Sequence of chain 1.A:
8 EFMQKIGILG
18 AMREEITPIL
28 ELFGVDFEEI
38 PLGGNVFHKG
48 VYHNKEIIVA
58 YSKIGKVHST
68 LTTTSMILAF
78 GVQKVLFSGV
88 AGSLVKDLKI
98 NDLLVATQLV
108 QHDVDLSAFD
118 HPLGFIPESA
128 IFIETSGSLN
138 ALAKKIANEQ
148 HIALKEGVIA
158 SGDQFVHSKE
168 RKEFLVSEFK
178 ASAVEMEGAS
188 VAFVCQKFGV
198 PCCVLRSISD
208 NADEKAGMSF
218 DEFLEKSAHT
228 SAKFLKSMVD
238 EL

Binding-site contacts:
Ligand atom N6 contacts residue ASP207 of chain 2.A at 3.0 Å (salt-bridge).
Ligand atom C5 contacts residue PHE162 of chain 2.A at 3.4 Å (hydrophobic).
Ligand atom C2 contacts residue GLN161 of chain 2.A at 3.7 Å.
Ligand atom C3' contacts residue GLU184 of chain 2.A at 3.4 Å.
Ligand atom C8 contacts residue ALA88 of chain 2.A at 3.5 Å (hydrophobic).
Ligand atom N7 contacts residue ALA88 of chain 2.A at 3.6 Å.
Ligand atom C6 contacts residue VAL163 of chain 2.A at 3.8 Å (hydrophobic).
Ligand atom C10 contacts residue VAL87 of chain 2.A at 3.1 Å (hydrophobic).
Ligand atom N6 contacts residue VAL163 of chain 2.A at 2.9 Å (h-bond).
Ligand atom N1 contacts residue VAL163 of chain 2.A at 3.0 Å (h-bond).
Ligand atom S5' contacts residue LEU113 of chain 1.A at 3.7 Å.
Ligand atom N7 contacts residue GLY89 of chain 2.A at 3.3 Å (h-bond).
Ligand atom N7 contacts residue ASP207 of chain 2.A at 2.7 Å (salt-bridge).
Ligand atom C10 contacts residue GLU182 of chain 2.A at 3.8 Å.
Ligand atom O3' contacts residue ILE61 of chain 2.A at 3.4 Å.
Ligand atom C5 contacts residue GLY89 of chain 2.A at 3.7 Å.
Ligand atom C23 contacts residue MET19 of chain 2.A at 3.6 Å (hydrophobic).
Ligand atom N3 contacts residue MET183 of chain 2.A at 3.5 Å.
Ligand atom C3' contacts residue MET183 of chain 2.A at 3.8 Å (hydrophobic).
Ligand atom N3 contacts residue GLU182 of chain 2.A at 3.3 Å.
Ligand atom C8 contacts residue GLY89 of chain 2.A at 3.5 Å.
Ligand atom N6 contacts residue PHE162 of chain 2.A at 3.6 Å.
Ligand atom C5' contacts residue PHE162 of chain 2.A at 3.6 Å (hydrophobic).
Ligand atom N7 contacts residue PHE162 of chain 2.A at 3.6 Å.
Ligand atom C8 contacts residue ASP207 of chain 2.A at 3.4 Å.
Ligand atom C1' contacts residue PHE217 of chain 2.A at 3.5 Å (hydrophobic).
Ligand atom C6 contacts residue PHE162 of chain 2.A at 3.4 Å (hydrophobic).
Ligand atom C2' contacts residue GLU184 of chain 2.A at 3.6 Å.
Ligand atom C5 contacts residue ASP207 of chain 2.A at 3.8 Å.
Ligand atom N1 contacts residue PHE162 of chain 2.A at 3.6 Å.
Ligand atom C4 contacts residue VAL181 of chain 2.A at 3.6 Å (hydrophobic).
Ligand atom O3' contacts residue GLU184 of chain 2.A at 2.7 Å (salt-bridge).
Ligand atom C8 contacts residue SER206 of chain 2.A at 3.4 Å.
Ligand atom C2' contacts residue MET183 of chain 2.A at 3.6 Å (hydrophobic).
Ligand atom C21 contacts residue ILE61 of chain 2.A at 3.7 Å (hydrophobic).
Ligand atom C20 contacts residue PHE116 of chain 1.A at 3.8 Å (hydrophobic).
Ligand atom C2 contacts residue MET183 of chain 2.A at 3.7 Å (hydrophobic).
Ligand atom C2 contacts residue VAL163 of chain 2.A at 3.8 Å (hydrophobic).
Ligand atom O3' contacts residue ALA18 of chain 2.A at 3.6 Å.
Ligand atom N6 contacts residue ALA209 of chain 2.A at 3.8 Å.

This small molecule binds to this protein.
Small molecule (SMILES): CCCCSC[C@H]1CN(Cc2c[nH]c3c(N)ncnc23)C[C@@H]1O

Sequence of chain 2.A:
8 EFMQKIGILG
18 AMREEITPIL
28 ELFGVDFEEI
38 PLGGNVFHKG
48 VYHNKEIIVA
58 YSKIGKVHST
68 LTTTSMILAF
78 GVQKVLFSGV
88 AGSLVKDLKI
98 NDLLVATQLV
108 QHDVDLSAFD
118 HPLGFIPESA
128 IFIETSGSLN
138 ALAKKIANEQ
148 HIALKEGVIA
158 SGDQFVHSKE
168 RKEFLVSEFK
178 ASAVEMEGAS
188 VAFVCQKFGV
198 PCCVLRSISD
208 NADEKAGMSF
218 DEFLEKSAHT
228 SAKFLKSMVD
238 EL